Sequence of chain 1.A:
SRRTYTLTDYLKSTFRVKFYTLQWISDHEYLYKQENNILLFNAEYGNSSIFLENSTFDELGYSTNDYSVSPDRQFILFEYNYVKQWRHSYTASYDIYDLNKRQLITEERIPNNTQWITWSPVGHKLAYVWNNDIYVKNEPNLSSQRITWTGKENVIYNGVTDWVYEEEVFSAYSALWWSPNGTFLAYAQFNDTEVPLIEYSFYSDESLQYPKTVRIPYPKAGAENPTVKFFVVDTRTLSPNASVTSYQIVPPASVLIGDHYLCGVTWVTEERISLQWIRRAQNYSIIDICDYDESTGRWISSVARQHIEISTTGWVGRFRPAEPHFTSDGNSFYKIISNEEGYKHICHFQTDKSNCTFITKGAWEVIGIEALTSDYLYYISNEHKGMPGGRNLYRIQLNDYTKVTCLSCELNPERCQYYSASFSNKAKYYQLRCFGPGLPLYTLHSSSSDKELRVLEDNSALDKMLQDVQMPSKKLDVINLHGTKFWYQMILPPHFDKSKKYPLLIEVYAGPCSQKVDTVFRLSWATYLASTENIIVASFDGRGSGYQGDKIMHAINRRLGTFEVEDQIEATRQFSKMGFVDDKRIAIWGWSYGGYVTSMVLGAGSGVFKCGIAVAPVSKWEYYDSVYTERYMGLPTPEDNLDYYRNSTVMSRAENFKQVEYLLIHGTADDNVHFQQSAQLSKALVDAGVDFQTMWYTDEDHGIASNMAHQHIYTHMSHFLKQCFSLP

The protein below binds the small molecule below.
Small molecule (SMILES): CC(=O)N[C@@H]1[C@@H](O)[C@H](O)[C@@H](CO)O[C@H]1O

Binding-site contacts:
Ligand atom C4 contacts residue ASN54 of chain 1.A at 4.2 Å.
Ligand atom C6 contacts residue GLU35 of chain 1.A at 4.0 Å.
Ligand atom O5 contacts residue ASN54 of chain 1.A at 2.4 Å (h-bond).
Ligand atom C2 contacts residue GLU35 of chain 1.A at 3.8 Å.
Ligand atom O7 contacts residue GLU35 of chain 1.A at 4.1 Å.
Ligand atom O7 contacts residue ASN54 of chain 1.A at 3.4 Å.
Ligand atom O7 contacts residue ASN36 of chain 1.A at 3.7 Å.
Ligand atom N2 contacts residue ASN54 of chain 1.A at 2.9 Å (h-bond).
Ligand atom C2 contacts residue ASN54 of chain 1.A at 2.5 Å.
Ligand atom O5 contacts residue ASN37 of chain 1.A at 3.1 Å (h-bond).
Ligand atom C5 contacts residue ASN37 of chain 1.A at 4.5 Å.
Ligand atom C1 contacts residue ASN37 of chain 1.A at 3.3 Å.
Ligand atom C1 contacts residue ASN54 of chain 1.A at 1.4 Å.
Ligand atom C1 contacts residue GLU35 of chain 1.A at 3.8 Å.
Ligand atom O5 contacts residue GLU35 of chain 1.A at 4.2 Å.
Ligand atom C4 contacts residue GLU35 of chain 1.A at 4.5 Å.
Ligand atom C7 contacts residue ASN54 of chain 1.A at 3.5 Å.
Ligand atom N2 contacts residue GLU35 of chain 1.A at 4.3 Å.
Ligand atom C2 contacts residue ASN37 of chain 1.A at 4.4 Å.
Ligand atom C3 contacts residue ASN54 of chain 1.A at 3.8 Å.
Ligand atom C5 contacts residue ASN54 of chain 1.A at 3.7 Å.
Ligand atom C7 contacts residue GLU35 of chain 1.A at 4.1 Å.